Sequence of chain 1.A:
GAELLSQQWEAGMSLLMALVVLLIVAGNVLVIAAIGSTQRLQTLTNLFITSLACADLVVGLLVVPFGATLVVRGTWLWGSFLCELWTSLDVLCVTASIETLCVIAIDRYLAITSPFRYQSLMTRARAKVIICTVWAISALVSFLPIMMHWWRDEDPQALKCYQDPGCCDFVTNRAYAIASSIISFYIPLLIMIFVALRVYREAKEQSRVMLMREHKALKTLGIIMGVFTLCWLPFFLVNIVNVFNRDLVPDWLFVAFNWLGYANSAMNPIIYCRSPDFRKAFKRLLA

This small molecule binds to this protein.
Small molecule (SMILES): CCCCCCCCCC(=O)N(CCO)C[C@@H](O)[C@@H](O)[C@@H](O)[C@@H](O)CO

Binding-site contacts:
Ligand atom C21 contacts residue MET149 of chain 1.A at 3.6 Å (hydrophobic).
Ligand atom C15 contacts residue TRP151 of chain 1.A at 4.4 Å (hydrophobic).
Ligand atom C12 contacts residue HIS150 of chain 1.A at 3.9 Å.
Ligand atom C18 contacts residue MET149 of chain 1.A at 3.6 Å (hydrophobic).
Ligand atom C21 contacts residue TRP151 of chain 1.A at 3.7 Å (hydrophobic).
Ligand atom C1 contacts residue HIS150 of chain 1.A at 4.0 Å.
Ligand atom C15 contacts residue MET149 of chain 1.A at 3.7 Å (hydrophobic).
Ligand atom C24 contacts residue TRP151 of chain 1.A at 3.8 Å (hydrophobic).
Ligand atom C9 contacts residue HIS150 of chain 1.A at 4.2 Å.
Ligand atom C24 contacts residue MET149 of chain 1.A at 4.5 Å (hydrophobic).
Ligand atom C12 contacts residue MET149 of chain 1.A at 3.2 Å (hydrophobic).